The small molecule below binds the protein below.
Small molecule (SMILES): NCc1cccc2c1OCCCO2

Sequence of chain 1.A:
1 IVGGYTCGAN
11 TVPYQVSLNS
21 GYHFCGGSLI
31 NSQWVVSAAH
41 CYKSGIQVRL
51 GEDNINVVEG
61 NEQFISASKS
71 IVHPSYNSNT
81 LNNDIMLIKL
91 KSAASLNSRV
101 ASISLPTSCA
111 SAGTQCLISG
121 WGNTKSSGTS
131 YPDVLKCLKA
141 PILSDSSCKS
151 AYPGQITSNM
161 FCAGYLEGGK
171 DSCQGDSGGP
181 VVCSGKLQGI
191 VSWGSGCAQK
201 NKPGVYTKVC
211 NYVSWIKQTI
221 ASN

Binding-site contacts:
Ligand atom C4 contacts residue TRP193 of chain 1.A at 3.8 Å (hydrophobic).
Ligand atom C11 contacts residue GLN174 of chain 1.A at 3.8 Å.
Ligand atom N13 contacts residue ASP171 of chain 1.A at 3.0 Å (salt-bridge).
Ligand atom C5 contacts residue TRP193 of chain 1.A at 4.1 Å (hydrophobic).
Ligand atom C2 contacts residue VAL191 of chain 1.A at 3.5 Å (hydrophobic).
Ligand atom C2 contacts residue CYS173 of chain 1.A at 3.5 Å (hydrophobic).
Ligand atom C3 contacts residue CYS173 of chain 1.A at 4.1 Å (hydrophobic).
Ligand atom O10 contacts residue GLN174 of chain 1.A at 3.9 Å.
Ligand atom C3 contacts residue SER172 of chain 1.A at 3.4 Å.
Ligand atom O6 contacts residue CYS197 of chain 1.A at 3.8 Å.
Ligand atom C3 contacts residue VAL191 of chain 1.A at 3.6 Å (hydrophobic).
Ligand atom C12 contacts residue GLY194 of chain 1.A at 3.8 Å.
Ligand atom C1 contacts residue SER177 of chain 1.A at 3.7 Å.
Ligand atom C9 contacts residue CYS197 of chain 1.A at 3.6 Å (hydrophobic).
Ligand atom C12 contacts residue GLY196 of chain 1.A at 4.0 Å.
Ligand atom C12 contacts residue SER172 of chain 1.A at 3.7 Å.
Ligand atom C11 contacts residue CYS173 of chain 1.A at 3.9 Å (hydrophobic).
Ligand atom C5 contacts residue GLY196 of chain 1.A at 4.1 Å.
Ligand atom O10 contacts residue SO41 of chain 1.B at 4.0 Å.
Ligand atom C8 contacts residue CYS197 of chain 1.A at 3.8 Å (hydrophobic).
Ligand atom C5 contacts residue GLY194 of chain 1.A at 3.9 Å.
Ligand atom C4 contacts residue GLY194 of chain 1.A at 3.9 Å.
Ligand atom C4 contacts residue SER172 of chain 1.A at 3.9 Å.
Ligand atom C1 contacts residue SO41 of chain 1.B at 3.6 Å.
Ligand atom N13 contacts residue TYR206 of chain 1.A at 4.1 Å.
Ligand atom C1 contacts residue GLN174 of chain 1.A at 3.7 Å.
Ligand atom C2 contacts residue SER177 of chain 1.A at 3.7 Å.
Ligand atom N13 contacts residue GLY204 of chain 1.A at 3.3 Å.
Ligand atom C7 contacts residue GLY194 of chain 1.A at 3.4 Å.
Ligand atom N13 contacts residue TRP193 of chain 1.A at 4.0 Å.
Ligand atom O6 contacts residue GLY196 of chain 1.A at 2.8 Å (h-bond).
Ligand atom C12 contacts residue GLY204 of chain 1.A at 4.0 Å.
Ligand atom C9 contacts residue GLN174 of chain 1.A at 3.5 Å.
Ligand atom C12 contacts residue TRP193 of chain 1.A at 3.4 Å (hydrophobic).
Ligand atom C8 contacts residue GLY196 of chain 1.A at 3.6 Å.
Ligand atom C12 contacts residue ASP171 of chain 1.A at 4.0 Å.
Ligand atom N13 contacts residue SER172 of chain 1.A at 2.4 Å (h-bond).
Ligand atom O6 contacts residue GLY194 of chain 1.A at 3.7 Å.
Ligand atom C7 contacts residue GLY196 of chain 1.A at 3.4 Å.
Ligand atom C1 contacts residue CYS173 of chain 1.A at 3.6 Å (hydrophobic).